Binding-site contacts:
Ligand atom C10 contacts residue ASP51 of chain 1.O at 3.7 Å.
Ligand atom O10 contacts residue TRP45 of chain 1.O at 3.2 Å (h-bond).
Ligand atom C10 contacts residue TRP45 of chain 1.O at 3.8 Å (hydrophobic).
Ligand atom C1 contacts residue SER266 of chain 1.O at 3.6 Å.
Ligand atom O1A contacts residue SER266 of chain 1.O at 3.8 Å.
Ligand atom O1B contacts residue LYS268 of chain 1.O at 3.8 Å.
Ligand atom C5 contacts residue ASP51 of chain 1.O at 3.6 Å.
Ligand atom O1B contacts residue LYS264 of chain 1.O at 4.5 Å.
Ligand atom O1A contacts residue LYS268 of chain 1.O at 3.2 Å.
Ligand atom C4 contacts residue SER266 of chain 1.O at 4.4 Å.
Ligand atom C11 contacts residue LYS264 of chain 1.O at 4.2 Å.
Ligand atom C1 contacts residue LYS268 of chain 1.O at 3.8 Å.
Ligand atom C3 contacts residue ASP114 of chain 1.O at 4.0 Å.
Ligand atom C9 contacts residue LYS268 of chain 1.O at 4.4 Å.
Ligand atom C8 contacts residue LYS268 of chain 1.O at 4.3 Å.
Ligand atom C6 contacts residue ASP51 of chain 1.O at 3.8 Å.
Ligand atom N5 contacts residue LYS264 of chain 1.O at 3.7 Å.
Ligand atom C5 contacts residue LYS264 of chain 1.O at 4.3 Å.
Ligand atom O4 contacts residue TRP45 of chain 1.O at 3.4 Å.
Ligand atom C11 contacts residue ASP51 of chain 1.O at 3.7 Å.
Ligand atom C11 contacts residue TRP45 of chain 1.O at 4.1 Å (hydrophobic).
Ligand atom O9 contacts residue LYS268 of chain 1.O at 3.4 Å (salt-bridge).
Ligand atom C10 contacts residue LYS264 of chain 1.O at 4.1 Å.
Ligand atom C4 contacts residue ASP51 of chain 1.O at 3.9 Å.
Ligand atom O1B contacts residue ASP114 of chain 1.O at 4.5 Å.
Ligand atom O1B contacts residue SER266 of chain 1.O at 2.6 Å (h-bond).
Ligand atom C11 contacts residue TYR50 of chain 1.O at 3.7 Å (hydrophobic).
Ligand atom C4 contacts residue LYS264 of chain 1.O at 3.7 Å.
Ligand atom O4 contacts residue LYS264 of chain 1.O at 2.9 Å (salt-bridge).
Ligand atom N5 contacts residue ASP51 of chain 1.O at 2.8 Å (salt-bridge).

Sequence of chain 1.O:
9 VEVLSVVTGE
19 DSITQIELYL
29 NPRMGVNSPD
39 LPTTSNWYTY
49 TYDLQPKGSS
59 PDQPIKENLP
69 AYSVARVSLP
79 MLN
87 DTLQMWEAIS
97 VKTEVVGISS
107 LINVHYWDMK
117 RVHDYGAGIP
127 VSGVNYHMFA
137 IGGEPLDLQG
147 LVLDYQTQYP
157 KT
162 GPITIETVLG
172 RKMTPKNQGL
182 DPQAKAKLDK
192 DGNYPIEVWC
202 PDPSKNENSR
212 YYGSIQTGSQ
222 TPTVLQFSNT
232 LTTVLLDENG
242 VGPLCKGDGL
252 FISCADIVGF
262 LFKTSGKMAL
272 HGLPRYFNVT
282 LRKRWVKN

The small molecule below binds the protein below.
Small molecule (SMILES): CC(=O)N[C@H]1[C@H]([C@H](O)[C@H](O)CO)O[C@@](O[C@@H]2[C@@H](O)[C@H](O)O[C@H](CO)[C@@H]2O)(C(=O)O)C[C@@H]1O